Binding-site contacts:
Ligand atom O5 contacts residue ASN1098 of chain 1.E at 2.4 Å (h-bond).
Ligand atom C5 contacts residue ASN1098 of chain 1.E at 3.7 Å.
Ligand atom C3 contacts residue ASN1098 of chain 1.E at 3.8 Å.
Ligand atom O7 contacts residue ASN1098 of chain 1.E at 3.4 Å (h-bond).
Ligand atom C2 contacts residue THR1100 of chain 1.E at 4.0 Å.
Ligand atom C7 contacts residue ASN1098 of chain 1.E at 3.1 Å.
Ligand atom C8 contacts residue GLY1099 of chain 1.E at 4.2 Å.
Ligand atom C2 contacts residue ASN1098 of chain 1.E at 2.4 Å.
Ligand atom N2 contacts residue ASN1098 of chain 1.E at 2.9 Å (h-bond).
Ligand atom O5 contacts residue HIS1101 of chain 1.E at 4.3 Å.
Ligand atom O5 contacts residue PHE1103 of chain 1.E at 3.8 Å.
Ligand atom C5 contacts residue PHE1103 of chain 1.E at 4.3 Å (hydrophobic).
Ligand atom C3 contacts residue THR1100 of chain 1.E at 3.9 Å.
Ligand atom C8 contacts residue ASN1098 of chain 1.E at 3.9 Å.
Ligand atom C5 contacts residue HIS1101 of chain 1.E at 4.2 Å.
Ligand atom O6 contacts residue PHE1103 of chain 1.E at 3.7 Å.
Ligand atom C1 contacts residue THR1100 of chain 1.E at 4.0 Å.
Ligand atom C6 contacts residue PHE1103 of chain 1.E at 3.6 Å (hydrophobic).
Ligand atom C8 contacts residue THR1100 of chain 1.E at 4.4 Å.
Ligand atom N2 contacts residue THR1100 of chain 1.E at 3.5 Å.
Ligand atom C4 contacts residue ASN1098 of chain 1.E at 4.2 Å.
Ligand atom C7 contacts residue THR1100 of chain 1.E at 4.5 Å.
Ligand atom C1 contacts residue ASN1098 of chain 1.E at 1.4 Å.

Sequence of chain 1.E:
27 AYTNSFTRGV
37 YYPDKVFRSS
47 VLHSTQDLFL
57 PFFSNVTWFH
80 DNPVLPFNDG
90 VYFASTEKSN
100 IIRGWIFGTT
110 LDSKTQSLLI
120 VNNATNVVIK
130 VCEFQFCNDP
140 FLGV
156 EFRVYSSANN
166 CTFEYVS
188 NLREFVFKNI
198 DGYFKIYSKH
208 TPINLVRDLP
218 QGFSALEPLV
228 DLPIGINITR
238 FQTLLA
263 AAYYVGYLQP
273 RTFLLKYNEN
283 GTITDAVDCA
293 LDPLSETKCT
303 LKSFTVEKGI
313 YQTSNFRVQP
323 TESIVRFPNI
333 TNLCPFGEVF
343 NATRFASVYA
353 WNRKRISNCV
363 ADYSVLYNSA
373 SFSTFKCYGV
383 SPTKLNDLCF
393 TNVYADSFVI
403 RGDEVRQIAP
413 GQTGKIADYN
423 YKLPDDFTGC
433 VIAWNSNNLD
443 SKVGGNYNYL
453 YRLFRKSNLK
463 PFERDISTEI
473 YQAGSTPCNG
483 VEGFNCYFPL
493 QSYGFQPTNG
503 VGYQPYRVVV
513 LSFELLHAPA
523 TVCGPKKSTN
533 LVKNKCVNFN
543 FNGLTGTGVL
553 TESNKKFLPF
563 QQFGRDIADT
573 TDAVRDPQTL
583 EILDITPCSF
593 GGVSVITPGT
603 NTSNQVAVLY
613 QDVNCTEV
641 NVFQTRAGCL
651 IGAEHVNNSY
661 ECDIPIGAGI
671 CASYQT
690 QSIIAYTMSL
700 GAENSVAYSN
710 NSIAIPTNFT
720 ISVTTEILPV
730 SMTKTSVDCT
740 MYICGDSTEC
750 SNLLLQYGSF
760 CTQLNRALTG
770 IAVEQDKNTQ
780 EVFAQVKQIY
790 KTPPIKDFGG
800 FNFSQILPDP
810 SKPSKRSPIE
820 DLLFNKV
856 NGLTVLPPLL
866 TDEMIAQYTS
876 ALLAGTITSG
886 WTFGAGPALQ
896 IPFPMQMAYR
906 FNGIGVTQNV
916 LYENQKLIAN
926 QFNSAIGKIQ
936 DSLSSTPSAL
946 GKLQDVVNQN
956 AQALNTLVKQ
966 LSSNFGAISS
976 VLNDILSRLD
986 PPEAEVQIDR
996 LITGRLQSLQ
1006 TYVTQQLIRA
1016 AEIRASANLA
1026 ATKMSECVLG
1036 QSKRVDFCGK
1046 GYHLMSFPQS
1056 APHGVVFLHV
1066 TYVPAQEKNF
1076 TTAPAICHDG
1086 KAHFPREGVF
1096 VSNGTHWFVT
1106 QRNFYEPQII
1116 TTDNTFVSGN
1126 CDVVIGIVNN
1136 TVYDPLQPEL

The protein below binds the small molecule below.
Small molecule (SMILES): CC(=O)N[C@H]1[C@H](O[C@H]2[C@H](O)[C@@H](NC(C)=O)CO[C@@H]2CO)O[C@H](CO)[C@@H](O)[C@@H]1O